This protein binds this small molecule.
Small molecule (SMILES): CC(=O)N[C@@H]1[C@@H](O)[C@H](O)[C@@H](CO)O[C@H]1O

Binding-site contacts:
Ligand atom C4 contacts residue ASN308 of chain 1.A at 4.2 Å.
Ligand atom C7 contacts residue LYS304 of chain 1.A at 4.4 Å.
Ligand atom O7 contacts residue LYS304 of chain 1.A at 4.4 Å.
Ligand atom C3 contacts residue ASN308 of chain 1.A at 3.8 Å.
Ligand atom O6 contacts residue GLU309 of chain 1.A at 4.2 Å.
Ligand atom C7 contacts residue ASN308 of chain 1.A at 3.6 Å.
Ligand atom C2 contacts residue ASN308 of chain 1.A at 2.5 Å.
Ligand atom N2 contacts residue ASN308 of chain 1.A at 2.9 Å (h-bond).
Ligand atom C5 contacts residue ASN308 of chain 1.A at 3.7 Å.
Ligand atom C1 contacts residue ASN308 of chain 1.A at 1.4 Å.
Ligand atom C8 contacts residue LYS304 of chain 1.A at 3.4 Å.
Ligand atom O7 contacts residue ASN308 of chain 1.A at 3.9 Å.
Ligand atom O5 contacts residue ASN308 of chain 1.A at 2.4 Å (h-bond).

Sequence of chain 1.A:
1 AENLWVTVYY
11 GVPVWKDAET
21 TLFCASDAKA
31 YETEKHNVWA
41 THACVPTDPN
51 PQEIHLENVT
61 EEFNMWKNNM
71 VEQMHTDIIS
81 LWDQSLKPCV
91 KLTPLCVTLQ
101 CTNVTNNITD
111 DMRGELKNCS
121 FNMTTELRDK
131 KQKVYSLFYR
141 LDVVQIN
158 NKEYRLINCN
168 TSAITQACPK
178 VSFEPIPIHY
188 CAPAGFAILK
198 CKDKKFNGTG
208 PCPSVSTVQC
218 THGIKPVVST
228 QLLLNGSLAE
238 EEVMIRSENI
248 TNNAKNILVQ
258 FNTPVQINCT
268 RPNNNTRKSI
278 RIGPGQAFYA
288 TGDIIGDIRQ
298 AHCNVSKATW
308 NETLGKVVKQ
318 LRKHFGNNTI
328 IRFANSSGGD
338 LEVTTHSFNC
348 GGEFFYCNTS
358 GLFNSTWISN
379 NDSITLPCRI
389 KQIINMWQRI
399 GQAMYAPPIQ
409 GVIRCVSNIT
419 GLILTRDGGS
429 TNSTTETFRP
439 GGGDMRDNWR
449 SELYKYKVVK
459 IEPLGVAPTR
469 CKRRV